Binding-site contacts:
Ligand atom C19 contacts residue HIS63 of chain 1.A at 4.0 Å.
Ligand atom C15 contacts residue PHE129 of chain 1.A at 4.1 Å (hydrophobic).
Ligand atom N13 contacts residue HIS93 of chain 1.A at 3.3 Å (h-bond).
Ligand atom S1 contacts residue VAL120 of chain 1.A at 3.8 Å.
Ligand atom C18 contacts residue PRO199 of chain 1.A at 3.9 Å (hydrophobic).
Ligand atom O11 contacts residue HIS118 of chain 1.A at 3.3 Å (h-bond).
Ligand atom S10 contacts residue THR197 of chain 1.A at 3.9 Å.
Ligand atom O12 contacts residue TRP207 of chain 1.A at 3.7 Å.
Ligand atom N13 contacts residue THR197 of chain 1.A at 2.8 Å (h-bond).
Ligand atom O17 contacts residue LEU196 of chain 1.A at 3.7 Å.
Ligand atom C5 contacts residue THR198 of chain 1.A at 3.2 Å.
Ligand atom O12 contacts residue THR197 of chain 1.A at 3.0 Å (h-bond).
Ligand atom S10 contacts residue ZN1 of chain 1.B at 3.0 Å.
Ligand atom C19 contacts residue TRP4 of chain 1.A at 4.0 Å (hydrophobic).
Ligand atom N14 contacts residue THR198 of chain 1.A at 3.2 Å (h-bond).
Ligand atom N13 contacts residue HIS95 of chain 1.A at 3.2 Å (h-bond).
Ligand atom N13 contacts residue HIS118 of chain 1.A at 3.3 Å (h-bond).
Ligand atom S10 contacts residue HIS93 of chain 1.A at 3.9 Å.
Ligand atom C4 contacts residue THR198 of chain 1.A at 3.6 Å.
Ligand atom C3 contacts residue THR198 of chain 1.A at 3.3 Å.
Ligand atom S8 contacts residue PHE129 of chain 1.A at 3.9 Å.
Ligand atom O11 contacts residue ZN1 of chain 1.B at 2.9 Å.
Ligand atom O16 contacts residue GLN91 of chain 1.A at 3.2 Å (h-bond).
Ligand atom O16 contacts residue PHE129 of chain 1.A at 3.6 Å.
Ligand atom C9 contacts residue LEU196 of chain 1.A at 3.9 Å (hydrophobic).
Ligand atom C19 contacts residue THR198 of chain 1.A at 4.0 Å.
Ligand atom O17 contacts residue LEU139 of chain 1.A at 4.0 Å.
Ligand atom S10 contacts residue HIS118 of chain 1.A at 3.9 Å.
Ligand atom O11 contacts residue VAL120 of chain 1.A at 3.9 Å.
Ligand atom N13 contacts residue ZN1 of chain 1.B at 1.9 Å.
Ligand atom S1 contacts residue LEU196 of chain 1.A at 3.8 Å.
Ligand atom C2 contacts residue HIS93 of chain 1.A at 4.0 Å.
Ligand atom O16 contacts residue VAL120 of chain 1.A at 4.0 Å.
Ligand atom O17 contacts residue PHE129 of chain 1.A at 3.4 Å.
Ligand atom C2 contacts residue LEU196 of chain 1.A at 3.9 Å (hydrophobic).
Ligand atom O12 contacts residue LEU196 of chain 1.A at 3.4 Å.
Ligand atom O11 contacts residue HIS93 of chain 1.A at 3.3 Å.
Ligand atom C19 contacts residue ASN61 of chain 1.A at 4.0 Å.
Ligand atom O11 contacts residue VAL141 of chain 1.A at 3.9 Å.
Ligand atom C18 contacts residue THR198 of chain 1.A at 3.4 Å.

Sequence of chain 1.A:
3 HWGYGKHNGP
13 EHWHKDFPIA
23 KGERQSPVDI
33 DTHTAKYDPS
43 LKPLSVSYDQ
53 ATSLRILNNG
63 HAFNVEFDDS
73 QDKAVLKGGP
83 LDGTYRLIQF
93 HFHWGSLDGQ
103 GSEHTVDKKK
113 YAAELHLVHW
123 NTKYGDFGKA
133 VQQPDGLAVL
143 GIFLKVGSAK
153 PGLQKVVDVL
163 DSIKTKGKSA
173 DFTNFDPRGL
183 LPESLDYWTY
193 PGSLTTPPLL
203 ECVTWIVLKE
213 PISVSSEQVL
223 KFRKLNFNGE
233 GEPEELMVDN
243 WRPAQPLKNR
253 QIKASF

The protein below binds the small molecule below.
Small molecule (SMILES): CCN[C@H]1C[C@H](C)S(=O)(=O)c2sc(S(N)(=O)=O)cc21